Sequence of chain 1.C:
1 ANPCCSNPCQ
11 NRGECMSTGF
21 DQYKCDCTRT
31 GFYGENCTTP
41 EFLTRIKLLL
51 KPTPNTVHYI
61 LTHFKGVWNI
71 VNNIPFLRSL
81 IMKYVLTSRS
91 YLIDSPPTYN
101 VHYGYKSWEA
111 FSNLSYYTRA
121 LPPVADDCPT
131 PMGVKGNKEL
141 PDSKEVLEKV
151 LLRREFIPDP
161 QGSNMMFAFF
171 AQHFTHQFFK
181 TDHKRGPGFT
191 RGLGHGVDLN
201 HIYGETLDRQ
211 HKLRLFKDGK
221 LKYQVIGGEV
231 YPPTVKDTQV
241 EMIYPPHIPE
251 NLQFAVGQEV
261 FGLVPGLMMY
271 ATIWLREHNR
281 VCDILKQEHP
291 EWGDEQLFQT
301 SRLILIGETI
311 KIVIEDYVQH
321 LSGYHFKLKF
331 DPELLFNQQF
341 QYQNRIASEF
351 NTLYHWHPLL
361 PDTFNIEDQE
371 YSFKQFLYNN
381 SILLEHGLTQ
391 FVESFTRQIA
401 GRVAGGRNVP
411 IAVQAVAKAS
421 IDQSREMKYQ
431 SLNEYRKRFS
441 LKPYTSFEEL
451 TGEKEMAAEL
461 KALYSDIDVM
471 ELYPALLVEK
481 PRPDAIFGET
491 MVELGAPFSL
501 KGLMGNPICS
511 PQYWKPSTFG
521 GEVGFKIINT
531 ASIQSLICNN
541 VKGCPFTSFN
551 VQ

A protein and the small-molecule ligand that binds it are described below.
Small molecule (SMILES): CC(=O)N[C@H]1[C@H](O[C@H]2[C@H](O)[C@@H](NC(C)=O)CO[C@@H]2CO)O[C@H](CO)[C@@H](O)[C@@H]1O

Sequence of chain 1.D:
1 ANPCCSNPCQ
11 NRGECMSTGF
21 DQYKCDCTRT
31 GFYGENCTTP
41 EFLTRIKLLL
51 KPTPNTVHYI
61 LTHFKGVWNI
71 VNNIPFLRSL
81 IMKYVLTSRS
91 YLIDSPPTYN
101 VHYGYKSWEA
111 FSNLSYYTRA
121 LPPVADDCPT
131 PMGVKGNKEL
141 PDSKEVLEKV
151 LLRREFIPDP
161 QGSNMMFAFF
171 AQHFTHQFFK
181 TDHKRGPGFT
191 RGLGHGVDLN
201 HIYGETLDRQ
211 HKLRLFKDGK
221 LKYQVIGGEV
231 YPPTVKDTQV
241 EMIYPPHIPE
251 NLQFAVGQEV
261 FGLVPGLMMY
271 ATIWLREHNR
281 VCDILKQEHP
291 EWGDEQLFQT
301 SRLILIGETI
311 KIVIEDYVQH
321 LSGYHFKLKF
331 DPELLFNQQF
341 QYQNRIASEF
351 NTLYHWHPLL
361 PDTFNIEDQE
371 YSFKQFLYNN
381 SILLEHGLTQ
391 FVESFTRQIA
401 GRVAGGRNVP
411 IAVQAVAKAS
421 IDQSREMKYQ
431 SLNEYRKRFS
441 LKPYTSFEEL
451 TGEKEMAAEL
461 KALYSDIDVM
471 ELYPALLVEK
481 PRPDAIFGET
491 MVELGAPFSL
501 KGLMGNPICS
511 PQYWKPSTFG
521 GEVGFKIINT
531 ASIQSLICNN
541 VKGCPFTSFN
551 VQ

Binding-site contacts:
Ligand atom C5 contacts residue ASN113 of chain 1.D at 3.6 Å.
Ligand atom O7 contacts residue LEU207 of chain 1.C at 3.9 Å.
Ligand atom C7 contacts residue ASN113 of chain 1.D at 3.6 Å.
Ligand atom C2 contacts residue GLU109 of chain 1.D at 4.2 Å.
Ligand atom C5 contacts residue PHE189 of chain 1.D at 4.1 Å (hydrophobic).
Ligand atom C7 contacts residue ARG185 of chain 1.D at 4.1 Å.
Ligand atom C4 contacts residue ASN113 of chain 1.D at 4.2 Å.
Ligand atom O5 contacts residue PHE189 of chain 1.D at 4.4 Å.
Ligand atom C6 contacts residue TYR116 of chain 1.D at 3.6 Å (hydrophobic).
Ligand atom C5 contacts residue TYR116 of chain 1.D at 4.4 Å (hydrophobic).
Ligand atom O6 contacts residue TYR116 of chain 1.D at 3.8 Å.
Ligand atom C3 contacts residue ARG185 of chain 1.D at 3.9 Å.
Ligand atom O3 contacts residue ARG185 of chain 1.D at 4.4 Å.
Ligand atom C1 contacts residue SER115 of chain 1.D at 4.5 Å.
Ligand atom O6 contacts residue ASP208 of chain 1.C at 4.3 Å.
Ligand atom C4 contacts residue LEU207 of chain 1.C at 4.0 Å (hydrophobic).
Ligand atom C6 contacts residue PHE189 of chain 1.D at 3.9 Å (hydrophobic).
Ligand atom O6 contacts residue LEU207 of chain 1.C at 3.9 Å.
Ligand atom O5 contacts residue ASN113 of chain 1.D at 2.3 Å (h-bond).
Ligand atom C8 contacts residue PHE189 of chain 1.D at 4.1 Å (hydrophobic).
Ligand atom C8 contacts residue ARG185 of chain 1.D at 4.0 Å.
Ligand atom O4 contacts residue ARG185 of chain 1.D at 3.3 Å (salt-bridge).
Ligand atom O7 contacts residue ASN113 of chain 1.D at 3.8 Å.
Ligand atom C2 contacts residue ASN113 of chain 1.D at 2.5 Å.
Ligand atom C1 contacts residue ARG185 of chain 1.D at 4.4 Å.
Ligand atom C2 contacts residue LEU207 of chain 1.C at 4.4 Å (hydrophobic).
Ligand atom O5 contacts residue TYR116 of chain 1.D at 3.6 Å.
Ligand atom O7 contacts residue ARG185 of chain 1.D at 3.0 Å (salt-bridge).
Ligand atom O5 contacts residue GLU109 of chain 1.D at 3.6 Å (salt-bridge).
Ligand atom C5 contacts residue ARG185 of chain 1.D at 4.3 Å.
Ligand atom C3 contacts residue ASN113 of chain 1.D at 3.8 Å.
Ligand atom N2 contacts residue ASN113 of chain 1.D at 3.0 Å (h-bond).
Ligand atom O5 contacts residue LEU207 of chain 1.C at 4.4 Å.
Ligand atom C4 contacts residue ARG185 of chain 1.D at 4.0 Å.
Ligand atom C2 contacts residue ARG185 of chain 1.D at 4.5 Å.
Ligand atom C1 contacts residue ASN113 of chain 1.D at 1.4 Å.
Ligand atom C1 contacts residue GLU109 of chain 1.D at 3.6 Å.
Ligand atom C8 contacts residue ASN113 of chain 1.D at 4.5 Å.
Ligand atom C1 contacts residue TYR116 of chain 1.D at 4.1 Å (hydrophobic).